Sequence of chain 1.D:
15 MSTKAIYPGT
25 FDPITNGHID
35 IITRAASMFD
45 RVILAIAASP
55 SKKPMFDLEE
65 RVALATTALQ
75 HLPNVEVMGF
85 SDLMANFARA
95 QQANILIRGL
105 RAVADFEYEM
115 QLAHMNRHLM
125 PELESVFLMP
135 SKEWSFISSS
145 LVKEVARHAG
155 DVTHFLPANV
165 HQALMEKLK

A protein and the small-molecule ligand that binds it are described below.
Small molecule (SMILES): O=C(O)CP(=O)(O)O

Binding-site contacts:
Ligand atom O3P contacts residue SER142 of chain 1.D at 3.4 Å.
Ligand atom P contacts residue SER143 of chain 1.D at 4.1 Å.
Ligand atom O1P contacts residue THR24 of chain 1.D at 4.3 Å.
Ligand atom O1P contacts residue SER143 of chain 1.D at 3.6 Å.
Ligand atom O3P contacts residue ARG105 of chain 1.D at 3.8 Å.
Ligand atom C1P contacts residue SER143 of chain 1.D at 4.3 Å.
Ligand atom C1 contacts residue SER144 of chain 1.D at 3.7 Å.
Ligand atom P contacts residue SER142 of chain 1.D at 4.5 Å.
Ligand atom C1P contacts residue SER142 of chain 1.D at 4.0 Å.
Ligand atom O2 contacts residue SER142 of chain 1.D at 3.3 Å.
Ligand atom C1 contacts residue SER143 of chain 1.D at 3.8 Å.
Ligand atom O3P contacts residue HIS32 of chain 1.D at 3.3 Å (h-bond).
Ligand atom O2 contacts residue SER144 of chain 1.D at 2.6 Å (h-bond).
Ligand atom O3P contacts residue SER143 of chain 1.D at 3.1 Å (h-bond).
Ligand atom O1P contacts residue HIS32 of chain 1.D at 3.4 Å (h-bond).
Ligand atom P contacts residue HIS32 of chain 1.D at 3.6 Å.
Ligand atom O1 contacts residue SER144 of chain 1.D at 3.2 Å (h-bond).
Ligand atom O2 contacts residue SER143 of chain 1.D at 2.6 Å (h-bond).
Ligand atom O2P contacts residue HIS32 of chain 1.D at 3.8 Å.
Ligand atom C1 contacts residue SER142 of chain 1.D at 4.0 Å.